Sequence of chain 1.B:
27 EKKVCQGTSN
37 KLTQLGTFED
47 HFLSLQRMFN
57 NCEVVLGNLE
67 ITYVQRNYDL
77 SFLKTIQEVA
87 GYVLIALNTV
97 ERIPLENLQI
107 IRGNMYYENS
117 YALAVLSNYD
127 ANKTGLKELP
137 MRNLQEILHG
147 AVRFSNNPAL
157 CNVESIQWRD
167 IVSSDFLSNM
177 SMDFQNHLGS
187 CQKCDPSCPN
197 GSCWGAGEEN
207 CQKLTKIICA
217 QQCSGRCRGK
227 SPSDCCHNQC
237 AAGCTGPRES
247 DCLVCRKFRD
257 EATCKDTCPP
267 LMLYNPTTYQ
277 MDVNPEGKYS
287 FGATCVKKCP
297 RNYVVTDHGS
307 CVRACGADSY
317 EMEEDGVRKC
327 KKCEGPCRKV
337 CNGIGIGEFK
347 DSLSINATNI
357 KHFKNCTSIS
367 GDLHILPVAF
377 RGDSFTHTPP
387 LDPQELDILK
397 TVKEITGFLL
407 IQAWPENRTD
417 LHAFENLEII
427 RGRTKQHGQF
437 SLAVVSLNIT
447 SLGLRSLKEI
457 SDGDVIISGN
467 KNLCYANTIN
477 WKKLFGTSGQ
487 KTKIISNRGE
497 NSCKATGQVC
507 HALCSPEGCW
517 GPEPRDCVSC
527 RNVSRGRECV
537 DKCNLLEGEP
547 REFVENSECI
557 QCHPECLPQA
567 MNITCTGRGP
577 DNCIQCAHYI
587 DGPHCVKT

This small molecule binds to this protein.
Small molecule (SMILES): CC(=O)N[C@@H]1[C@@H](O)[C@H](O)[C@@H](CO)O[C@H]1O

Binding-site contacts:
Ligand atom O7 contacts residue ASN115 of chain 1.B at 3.7 Å.
Ligand atom N2 contacts residue ASN175 of chain 1.B at 3.0 Å (h-bond).
Ligand atom C7 contacts residue SER116 of chain 1.B at 3.9 Å.
Ligand atom O7 contacts residue GLU114 of chain 1.B at 3.9 Å.
Ligand atom C2 contacts residue ASN175 of chain 1.B at 2.5 Å.
Ligand atom O7 contacts residue SER116 of chain 1.B at 4.0 Å.
Ligand atom C4 contacts residue ASN175 of chain 1.B at 4.3 Å.
Ligand atom N2 contacts residue SER116 of chain 1.B at 4.4 Å.
Ligand atom C3 contacts residue ASN175 of chain 1.B at 3.9 Å.
Ligand atom C5 contacts residue SER174 of chain 1.B at 4.5 Å.
Ligand atom C8 contacts residue ASN175 of chain 1.B at 4.0 Å.
Ligand atom O5 contacts residue ASN175 of chain 1.B at 2.4 Å (h-bond).
Ligand atom C8 contacts residue ASN115 of chain 1.B at 3.3 Å.
Ligand atom C7 contacts residue ASN175 of chain 1.B at 3.7 Å.
Ligand atom C8 contacts residue SER116 of chain 1.B at 3.8 Å.
Ligand atom C7 contacts residue ASN115 of chain 1.B at 4.1 Å.
Ligand atom C1 contacts residue ASN175 of chain 1.B at 1.4 Å.
Ligand atom O5 contacts residue SER174 of chain 1.B at 3.5 Å (h-bond).
Ligand atom C1 contacts residue SER174 of chain 1.B at 4.4 Å.
Ligand atom C6 contacts residue SER174 of chain 1.B at 4.2 Å.
Ligand atom C5 contacts residue ASN175 of chain 1.B at 3.7 Å.